The small molecule below binds the protein below.
Small molecule (SMILES): Nc1ccn([C@@H]2O[C@H](CO[P](=O)(O)O[C@H]3[C@@H](O)[C@H](n4ccc(N)nc4=O)O[C@@H]3CO[P](=O)(O)O[C@H]3[C@@H](O)[C@H](n4ccc(N)nc4=O)O[C@@H]3CO)[C@@H](O)[C@H]2O)c(=O)n1

Binding-site contacts:
Ligand atom C1' contacts residue ARG12 of chain 31.D at 3.9 Å.
Ligand atom C5' contacts residue LYS131 of chain 35.C at 4.2 Å.
Ligand atom OP2 contacts residue SER73 of chain 35.C at 4.0 Å.
Ligand atom C5' contacts residue ARG12 of chain 31.D at 4.3 Å.
Ligand atom P contacts residue SER73 of chain 35.C at 4.1 Å.
Ligand atom C4' contacts residue ARG12 of chain 31.D at 3.6 Å.
Ligand atom O3' contacts residue THR13 of chain 31.D at 4.4 Å.
Ligand atom O2' contacts residue VAL14 of chain 31.D at 4.3 Å.
Ligand atom O5' contacts residue LYS131 of chain 35.C at 3.3 Å.
Ligand atom OP1 contacts residue THR176 of chain 35.C at 3.4 Å (h-bond).
Ligand atom O2' contacts residue THR13 of chain 31.D at 3.8 Å.
Ligand atom C4' contacts residue TRP75 of chain 35.C at 4.5 Å (hydrophobic).
Ligand atom O5' contacts residue TYR111 of chain 31.D at 4.4 Å.
Ligand atom OP1 contacts residue VAL14 of chain 31.D at 3.4 Å.
Ligand atom O2 contacts residue ARG12 of chain 31.D at 3.6 Å.
Ligand atom P contacts residue TRP75 of chain 35.C at 4.3 Å.
Ligand atom O2' contacts residue TYR111 of chain 31.D at 4.3 Å.
Ligand atom OP1 contacts residue SER73 of chain 35.C at 3.2 Å (h-bond).
Ligand atom O2' contacts residue ASP11 of chain 31.D at 3.5 Å.
Ligand atom O4' contacts residue ARG12 of chain 31.D at 4.0 Å.
Ligand atom OP1 contacts residue TYR111 of chain 31.D at 3.6 Å (h-bond).
Ligand atom P contacts residue TYR111 of chain 31.D at 4.5 Å.
Ligand atom O3' contacts residue TRP75 of chain 35.C at 3.6 Å.
Ligand atom C2 contacts residue ARG12 of chain 31.D at 4.5 Å.
Ligand atom OP1 contacts residue TRP75 of chain 35.C at 3.9 Å.
Ligand atom O5' contacts residue ARG12 of chain 31.D at 4.1 Å.
Ligand atom O2' contacts residue ARG12 of chain 31.D at 3.6 Å.

Sequence of chain 35.C:
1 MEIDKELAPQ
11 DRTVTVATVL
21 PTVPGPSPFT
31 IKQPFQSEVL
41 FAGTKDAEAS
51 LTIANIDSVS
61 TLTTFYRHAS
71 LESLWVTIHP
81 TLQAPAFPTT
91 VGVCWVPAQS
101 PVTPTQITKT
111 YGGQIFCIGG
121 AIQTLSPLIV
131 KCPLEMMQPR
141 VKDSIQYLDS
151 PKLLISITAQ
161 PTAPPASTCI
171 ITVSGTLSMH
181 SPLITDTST

Sequence of chain 31.D:
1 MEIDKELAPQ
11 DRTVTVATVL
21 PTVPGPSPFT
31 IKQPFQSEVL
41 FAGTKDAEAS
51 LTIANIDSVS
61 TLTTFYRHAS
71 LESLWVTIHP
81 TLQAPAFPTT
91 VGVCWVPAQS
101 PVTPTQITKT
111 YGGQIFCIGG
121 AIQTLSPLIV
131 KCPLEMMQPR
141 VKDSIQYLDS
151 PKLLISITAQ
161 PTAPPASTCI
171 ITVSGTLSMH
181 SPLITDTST